Sequence of chain 1.C:
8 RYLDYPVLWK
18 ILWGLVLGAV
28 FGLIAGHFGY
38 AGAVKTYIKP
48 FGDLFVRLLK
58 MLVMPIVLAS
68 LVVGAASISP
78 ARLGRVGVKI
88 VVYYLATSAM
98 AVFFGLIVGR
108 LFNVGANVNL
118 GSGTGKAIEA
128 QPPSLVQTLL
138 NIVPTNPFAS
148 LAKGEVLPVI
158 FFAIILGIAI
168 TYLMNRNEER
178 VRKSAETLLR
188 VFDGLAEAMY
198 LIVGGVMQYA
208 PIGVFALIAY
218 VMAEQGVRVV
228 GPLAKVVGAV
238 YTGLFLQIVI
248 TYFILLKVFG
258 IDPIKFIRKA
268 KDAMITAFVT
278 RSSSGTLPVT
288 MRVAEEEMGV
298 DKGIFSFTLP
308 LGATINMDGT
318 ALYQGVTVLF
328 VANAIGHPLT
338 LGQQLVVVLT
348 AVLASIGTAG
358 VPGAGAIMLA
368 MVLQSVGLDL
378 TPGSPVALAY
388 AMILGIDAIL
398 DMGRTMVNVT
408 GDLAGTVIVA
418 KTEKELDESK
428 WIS

A protein and the small-molecule ligand that binds it are described below.
Small molecule (SMILES): CCCCCCCCCCO[C@@H]1O[C@H](CO)[C@@H](O[C@H]2O[C@H](CO)[C@@H](O)[C@H](O)[C@H]2O)[C@H](O)[C@H]1O

Sequence of chain 1.A:
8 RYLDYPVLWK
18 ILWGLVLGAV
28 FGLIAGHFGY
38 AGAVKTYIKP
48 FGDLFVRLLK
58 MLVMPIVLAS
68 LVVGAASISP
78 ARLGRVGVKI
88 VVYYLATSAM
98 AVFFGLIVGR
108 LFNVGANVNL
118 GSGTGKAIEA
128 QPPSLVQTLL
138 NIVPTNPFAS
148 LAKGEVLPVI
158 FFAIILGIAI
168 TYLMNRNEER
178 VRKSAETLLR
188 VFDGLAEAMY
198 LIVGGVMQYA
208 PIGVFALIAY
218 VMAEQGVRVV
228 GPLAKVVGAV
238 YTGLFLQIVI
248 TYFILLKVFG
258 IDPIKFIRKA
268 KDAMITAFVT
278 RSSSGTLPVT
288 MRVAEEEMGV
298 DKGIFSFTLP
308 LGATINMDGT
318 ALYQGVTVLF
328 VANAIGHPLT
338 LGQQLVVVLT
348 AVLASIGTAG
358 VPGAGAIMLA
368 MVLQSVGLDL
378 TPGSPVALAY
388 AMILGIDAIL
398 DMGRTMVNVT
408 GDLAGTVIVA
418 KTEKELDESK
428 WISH

Binding-site contacts:
Ligand atom C31 contacts residue GLY202 of chain 1.A at 3.6 Å.
Ligand atom C8 contacts residue ARG289 of chain 1.A at 3.7 Å.
Ligand atom C7 contacts residue ARG173 of chain 1.C at 3.8 Å.
Ligand atom C57 contacts residue LEU198 of chain 1.A at 3.1 Å (hydrophobic).
Ligand atom C22 contacts residue GLY202 of chain 1.A at 3.9 Å.
Ligand atom O6 contacts residue GLU293 of chain 1.A at 4.1 Å.
Ligand atom C19 contacts residue 1PE1 of chain 1.FA at 3.7 Å.
Ligand atom C11 contacts residue ARG173 of chain 1.C at 3.6 Å.
Ligand atom O1 contacts residue ARG289 of chain 1.A at 3.1 Å (salt-bridge).
Ligand atom C9 contacts residue LEU198 of chain 1.A at 3.5 Å (hydrophobic).
Ligand atom C8 contacts residue ARG173 of chain 1.C at 3.4 Å.
Ligand atom O55 contacts residue GLY201 of chain 1.A at 4.0 Å.
Ligand atom C18 contacts residue 1PE1 of chain 1.FA at 3.6 Å.
Ligand atom C11 contacts residue GLU293 of chain 1.A at 3.6 Å.
Ligand atom C10 contacts residue ARG289 of chain 1.A at 3.3 Å.
Ligand atom C19 contacts residue LEU10 of chain 1.A at 3.5 Å (hydrophobic).
Ligand atom C9 contacts residue ARG173 of chain 1.C at 3.2 Å.
Ligand atom C10 contacts residue LEU198 of chain 1.A at 4.1 Å (hydrophobic).
Ligand atom C9 contacts residue ARG289 of chain 1.A at 3.8 Å.
Ligand atom O2 contacts residue ARG173 of chain 1.C at 2.7 Å (salt-bridge).
Ligand atom O16 contacts residue LEU10 of chain 1.A at 3.8 Å.
Ligand atom C25 contacts residue GLY202 of chain 1.A at 3.9 Å.
Ligand atom C18 contacts residue LEU10 of chain 1.A at 4.1 Å (hydrophobic).
Ligand atom O1 contacts residue LEU198 of chain 1.A at 3.3 Å.
Ligand atom C34 contacts residue 1PE1 of chain 1.FA at 3.8 Å.
Ligand atom C11 contacts residue ARG289 of chain 1.A at 4.1 Å.
Ligand atom C22 contacts residue LEU10 of chain 1.A at 4.1 Å (hydrophobic).
Ligand atom C1 contacts residue GLN205 of chain 1.A at 4.0 Å.
Ligand atom C57 contacts residue GLY202 of chain 1.A at 3.9 Å.
Ligand atom C22 contacts residue GLN205 of chain 1.A at 4.0 Å.
Ligand atom C28 contacts residue GLY202 of chain 1.A at 3.5 Å.
Ligand atom O5 contacts residue GLY202 of chain 1.A at 4.1 Å.
Ligand atom O6 contacts residue ARG173 of chain 1.C at 2.9 Å (salt-bridge).
Ligand atom O7 contacts residue LEU198 of chain 1.A at 3.7 Å.
Ligand atom O61 contacts residue LEU198 of chain 1.A at 3.8 Å.
Ligand atom O6 contacts residue LEU198 of chain 1.A at 4.1 Å.
Ligand atom C25 contacts residue 1PE1 of chain 1.FA at 4.0 Å.
Ligand atom O49 contacts residue GLN205 of chain 1.A at 3.5 Å (h-bond).
Ligand atom C5 contacts residue ARG289 of chain 1.A at 3.5 Å.
Ligand atom C11 contacts residue LEU198 of chain 1.A at 3.9 Å (hydrophobic).